Sequence of chain 1.C:
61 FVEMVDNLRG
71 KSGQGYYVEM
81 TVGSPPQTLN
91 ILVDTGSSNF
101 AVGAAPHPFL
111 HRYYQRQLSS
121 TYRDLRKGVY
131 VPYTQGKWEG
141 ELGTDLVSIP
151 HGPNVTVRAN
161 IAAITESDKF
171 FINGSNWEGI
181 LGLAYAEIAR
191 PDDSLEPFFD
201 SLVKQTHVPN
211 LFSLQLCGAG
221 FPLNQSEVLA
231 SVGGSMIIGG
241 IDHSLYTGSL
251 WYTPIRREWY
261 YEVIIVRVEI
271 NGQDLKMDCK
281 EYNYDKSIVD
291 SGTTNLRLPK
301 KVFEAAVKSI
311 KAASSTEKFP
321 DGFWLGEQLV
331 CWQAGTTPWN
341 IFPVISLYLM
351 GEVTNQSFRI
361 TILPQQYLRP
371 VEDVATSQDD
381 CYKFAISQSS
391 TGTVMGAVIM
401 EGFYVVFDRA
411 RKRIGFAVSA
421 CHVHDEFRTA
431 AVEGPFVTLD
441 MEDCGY

Binding-site contacts:
Ligand atom C36 contacts residue ASP94 of chain 1.C at 3.6 Å.
Ligand atom C30 contacts residue GLY73 of chain 1.C at 3.0 Å.
Ligand atom C11 contacts residue TYR133 of chain 1.C at 3.5 Å (hydrophobic).
Ligand atom C23 contacts residue ASP290 of chain 1.C at 2.8 Å.
Ligand atom C4 contacts residue ARG297 of chain 1.C at 3.0 Å.
Ligand atom O46 contacts residue SER97 of chain 1.C at 3.4 Å.
Ligand atom O44 contacts residue THR294 of chain 1.C at 3.3 Å (h-bond).
Ligand atom F47 contacts residue ILE172 of chain 1.C at 2.9 Å.
Ligand atom C36 contacts residue GLY292 of chain 1.C at 3.5 Å.
Ligand atom O46 contacts residue GLY96 of chain 1.C at 3.1 Å (h-bond).
Ligand atom C12 contacts residue PHE170 of chain 1.C at 3.2 Å (hydrophobic).
Ligand atom O46 contacts residue TYR133 of chain 1.C at 3.6 Å.
Ligand atom C7 contacts residue TYR260 of chain 1.C at 3.5 Å (hydrophobic).
Ligand atom C10 contacts residue LEU92 of chain 1.C at 3.3 Å (hydrophobic).
Ligand atom C2 contacts residue TYR260 of chain 1.C at 3.6 Å (hydrophobic).
Ligand atom C18 contacts residue PHE170 of chain 1.C at 3.4 Å (hydrophobic).
Ligand atom C38 contacts residue GLY292 of chain 1.C at 3.3 Å.
Ligand atom O43 contacts residue THR294 of chain 1.C at 3.1 Å (h-bond).
Ligand atom N41 contacts residue THR294 of chain 1.C at 3.4 Å (h-bond).
Ligand atom O46 contacts residue ASP94 of chain 1.C at 3.1 Å (salt-bridge).
Ligand atom C30 contacts residue THR294 of chain 1.C at 3.1 Å.
Ligand atom F48 contacts residue PHE170 of chain 1.C at 3.0 Å.
Ligand atom N39 contacts residue GLY96 of chain 1.C at 2.6 Å (h-bond).
Ligand atom C26 contacts residue ASP290 of chain 1.C at 3.4 Å.
Ligand atom C23 contacts residue GLY96 of chain 1.C at 3.6 Å.
Ligand atom F47 contacts residue LEU92 of chain 1.C at 3.4 Å.
Ligand atom C8 contacts residue ARG297 of chain 1.C at 3.0 Å.
Ligand atom C23 contacts residue ILE288 of chain 1.C at 3.5 Å (hydrophobic).
Ligand atom C20 contacts residue THR294 of chain 1.C at 3.5 Å.
Ligand atom C32 contacts residue GLY292 of chain 1.C at 3.2 Å.
Ligand atom C3 contacts residue TYR260 of chain 1.C at 3.0 Å (hydrophobic).
Ligand atom C5 contacts residue GLN135 of chain 1.C at 3.4 Å.
Ligand atom F48 contacts residue TYR133 of chain 1.C at 3.6 Å.
Ligand atom C37 contacts residue THR294 of chain 1.C at 3.2 Å.
Ligand atom F48 contacts residue GLN135 of chain 1.C at 3.2 Å.
Ligand atom N39 contacts residue ASP290 of chain 1.C at 2.7 Å (salt-bridge).
Ligand atom C29 contacts residue GLY292 of chain 1.C at 3.3 Å.
Ligand atom N42 contacts residue GLY292 of chain 1.C at 2.6 Å (h-bond).
Ligand atom O45 contacts residue THR134 of chain 1.C at 3.6 Å (h-bond).
Ligand atom F47 contacts residue TRP177 of chain 1.C at 3.1 Å.

A small-molecule ligand and the protein it binds are described below.
Small molecule (SMILES): CC(=O)N[C@]1(CC(C)C)CCN([C@@H](CCc2ccccc2)C(=O)N[C@@H](Cc2cc(F)cc(F)c2)[C@H](O)[C@H]2Cc3ccccc3CN2)C1=O